Sequence of chain 2.A:
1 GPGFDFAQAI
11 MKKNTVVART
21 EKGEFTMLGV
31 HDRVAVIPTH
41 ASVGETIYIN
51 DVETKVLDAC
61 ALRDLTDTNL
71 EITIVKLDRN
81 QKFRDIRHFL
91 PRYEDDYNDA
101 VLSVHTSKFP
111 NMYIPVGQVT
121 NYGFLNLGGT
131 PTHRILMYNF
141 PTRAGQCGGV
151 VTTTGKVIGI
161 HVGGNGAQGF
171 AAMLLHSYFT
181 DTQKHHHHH

Binding-site contacts:
Ligand atom C65 contacts residue GLY164 of chain 2.A at 3.4 Å.
Ligand atom N69 contacts residue THR142 of chain 2.A at 3.0 Å (h-bond).
Ligand atom C53 contacts residue HIS40 of chain 2.A at 3.5 Å.
Ligand atom C11 contacts residue HIS40 of chain 2.A at 3.6 Å.
Ligand atom C73 contacts residue ALA144 of chain 2.A at 3.8 Å (hydrophobic).
Ligand atom C9 contacts residue HIS40 of chain 2.A at 3.3 Å.
Ligand atom C55 contacts residue VAL162 of chain 2.A at 3.1 Å (hydrophobic).
Ligand atom C4 contacts residue GLY164 of chain 2.A at 3.2 Å.
Ligand atom N69 contacts residue GLY164 of chain 2.A at 3.5 Å (h-bond).
Ligand atom N49 contacts residue CYS147 of chain 2.A at 3.0 Å (h-bond).
Ligand atom C11 contacts residue GLU71 of chain 2.A at 3.7 Å.
Ligand atom C82 contacts residue CYS147 of chain 2.A at 2.8 Å (hydrophobic).
Ligand atom C71 contacts residue ALA144 of chain 2.A at 3.8 Å (hydrophobic).
Ligand atom C39 contacts residue VAL162 of chain 2.A at 3.7 Å (hydrophobic).
Ligand atom O35 contacts residue GLY163 of chain 2.A at 3.3 Å.
Ligand atom C11 contacts residue VAL162 of chain 2.A at 3.8 Å (hydrophobic).
Ligand atom O66 contacts residue GLY163 of chain 2.A at 3.3 Å.
Ligand atom C9 contacts residue PHE25 of chain 2.A at 3.8 Å (hydrophobic).
Ligand atom C9 contacts residue ALA41 of chain 2.A at 3.8 Å (hydrophobic).
Ligand atom C59 contacts residue CYS147 of chain 2.A at 3.1 Å (hydrophobic).
Ligand atom N49 contacts residue GLY163 of chain 2.A at 3.7 Å.
Ligand atom C63 contacts residue CYS147 of chain 2.A at 1.8 Å (hydrophobic).
Ligand atom C2 contacts residue ASN126 of chain 2.A at 3.5 Å.
Ligand atom O35 contacts residue GLY164 of chain 2.A at 3.4 Å (h-bond).
Ligand atom C71 contacts residue GLY164 of chain 2.A at 3.7 Å.
Ligand atom O88 contacts residue GLY145 of chain 2.A at 3.6 Å (h-bond).
Ligand atom O66 contacts residue THR142 of chain 2.A at 2.5 Å (h-bond).
Ligand atom C7 contacts residue HIS40 of chain 2.A at 3.1 Å.
Ligand atom C65 contacts residue THR142 of chain 2.A at 3.5 Å.
Ligand atom C61 contacts residue GLY163 of chain 2.A at 3.8 Å.
Ligand atom O66 contacts residue HIS161 of chain 2.A at 2.9 Å (h-bond).
Ligand atom C65 contacts residue GLY163 of chain 2.A at 3.7 Å.
Ligand atom N69 contacts residue ARG143 of chain 2.A at 3.7 Å.
Ligand atom O66 contacts residue GLY164 of chain 2.A at 3.3 Å.
Ligand atom C51 contacts residue HIS40 of chain 2.A at 3.8 Å.
Ligand atom O66 contacts residue ARG143 of chain 2.A at 3.7 Å.
Ligand atom C61 contacts residue GLY164 of chain 2.A at 3.6 Å.
Ligand atom C37 contacts residue VAL162 of chain 2.A at 3.5 Å (hydrophobic).
Ligand atom N49 contacts residue VAL162 of chain 2.A at 3.1 Å (h-bond).
Ligand atom C57 contacts residue CYS147 of chain 2.A at 2.7 Å (hydrophobic).

A small-molecule ligand and the protein it binds are described below.
Small molecule (SMILES): CCOC(=O)CC[C@H](C[C@@H]1CCNC1=O)NC(=O)[C@H](Cc1ccccc1)NC(=O)OC(C)(C)C